This small molecule binds to this protein.
Small molecule (SMILES): C[C@H](NC(=O)[C@H](CCC(=O)O)NC(=O)[C@H](CCCN=C(N)N)NC(=O)[C@H](CCCN=C(N)N)NC(=O)[C@H](CCCCN)NC(=O)[C@H](CCCCN)NC(=O)[C@H](CCCCN)NC(=O)[C@H](Cc1ccccc1)NC(=O)[C@@H]1CCCN1)C(=O)O

Sequence of chain 1.A:
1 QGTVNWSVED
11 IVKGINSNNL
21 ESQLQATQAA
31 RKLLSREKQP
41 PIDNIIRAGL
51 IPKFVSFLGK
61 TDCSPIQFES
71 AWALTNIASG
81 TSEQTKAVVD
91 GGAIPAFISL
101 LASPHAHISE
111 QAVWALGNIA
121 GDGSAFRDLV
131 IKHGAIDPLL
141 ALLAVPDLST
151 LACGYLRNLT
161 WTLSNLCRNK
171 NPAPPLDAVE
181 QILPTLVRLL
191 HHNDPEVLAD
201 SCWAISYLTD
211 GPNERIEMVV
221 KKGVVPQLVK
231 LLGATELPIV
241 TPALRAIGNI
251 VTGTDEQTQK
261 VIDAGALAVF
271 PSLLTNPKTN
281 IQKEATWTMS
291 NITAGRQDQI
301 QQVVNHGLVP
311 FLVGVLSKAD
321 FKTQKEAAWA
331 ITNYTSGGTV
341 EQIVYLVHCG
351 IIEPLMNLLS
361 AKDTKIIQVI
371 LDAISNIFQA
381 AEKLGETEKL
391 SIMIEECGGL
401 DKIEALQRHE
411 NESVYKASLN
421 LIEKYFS

Binding-site contacts:
Ligand atom CD contacts residue ASN76 of chain 1.A at 3.4 Å.
Ligand atom NZ contacts residue ASP122 of chain 1.A at 3.0 Å (salt-bridge).
Ligand atom O contacts residue TRP72 of chain 1.A at 3.1 Å (h-bond).
Ligand atom CA contacts residue ASN118 of chain 1.A at 3.2 Å.
Ligand atom O contacts residue TRP161 of chain 1.A at 3.5 Å (h-bond).
Ligand atom CG contacts residue SER35 of chain 1.A at 3.3 Å.
Ligand atom CD contacts residue GLY80 of chain 1.A at 3.4 Å.
Ligand atom CD contacts residue TRP161 of chain 1.A at 3.4 Å (hydrophobic).
Ligand atom O contacts residue ASN118 of chain 1.A at 2.9 Å (h-bond).
Ligand atom CE contacts residue THR85 of chain 1.A at 3.6 Å.
Ligand atom NH2 contacts residue GLU37 of chain 1.A at 2.6 Å (salt-bridge).
Ligand atom O contacts residue TRP114 of chain 1.A at 3.4 Å.
Ligand atom NH1 contacts residue GLN111 of chain 1.A at 2.6 Å (h-bond).
Ligand atom O contacts residue TRP114 of chain 1.A at 3.0 Å (h-bond).
Ligand atom CD contacts residue GLN111 of chain 1.A at 3.5 Å.
Ligand atom NE contacts residue LEU34 of chain 1.A at 2.9 Å (h-bond).
Ligand atom CG contacts residue ASN76 of chain 1.A at 3.0 Å.
Ligand atom NZ contacts residue ASN158 of chain 1.A at 2.9 Å (h-bond).
Ligand atom CB contacts residue GLY121 of chain 1.A at 3.5 Å.
Ligand atom NH1 contacts residue PHE68 of chain 1.A at 3.4 Å.
Ligand atom O contacts residue ASN76 of chain 1.A at 2.9 Å (h-bond).
Ligand atom CA contacts residue SER35 of chain 1.A at 3.5 Å.
Ligand atom CZ contacts residue LEU34 of chain 1.A at 3.6 Å (hydrophobic).
Ligand atom NH2 contacts residue LEU34 of chain 1.A at 3.4 Å (h-bond).
Ligand atom O contacts residue GLY121 of chain 1.A at 3.5 Å.
Ligand atom CG contacts residue TRP203 of chain 1.A at 3.5 Å (hydrophobic).
Ligand atom NZ contacts residue THR85 of chain 1.A at 2.9 Å (h-bond).
Ligand atom CZ contacts residue GLN111 of chain 1.A at 3.5 Å.
Ligand atom NH2 contacts residue PRO40 of chain 1.A at 3.5 Å.
Ligand atom O contacts residue ASN165 of chain 1.A at 2.9 Å (h-bond).
Ligand atom O contacts residue SER35 of chain 1.A at 3.5 Å.
Ligand atom NZ contacts residue GLY80 of chain 1.A at 2.9 Å (h-bond).
Ligand atom CG contacts residue TYR207 of chain 1.A at 3.0 Å (hydrophobic).
Ligand atom N contacts residue ASN76 of chain 1.A at 2.8 Å (h-bond).
Ligand atom N contacts residue SER35 of chain 1.A at 2.7 Å (h-bond).
Ligand atom O contacts residue TRP161 of chain 1.A at 3.5 Å.
Ligand atom N contacts residue ASN118 of chain 1.A at 2.9 Å (h-bond).
Ligand atom CD contacts residue TRP72 of chain 1.A at 3.5 Å (hydrophobic).
Ligand atom C contacts residue ASN118 of chain 1.A at 3.5 Å.
Ligand atom NE contacts residue ASN76 of chain 1.A at 3.4 Å (h-bond).